Binding-site contacts:
Ligand atom O2G contacts residue MG1 of chain 1.R at 2.4 Å.
Ligand atom O3G contacts residue ASN171 of chain 1.D at 2.8 Å (h-bond).
Ligand atom N6 contacts residue THR69 of chain 1.D at 3.3 Å (h-bond).
Ligand atom PB contacts residue MG1 of chain 1.R at 3.6 Å.
Ligand atom O3A contacts residue GLY68 of chain 1.D at 3.4 Å.
Ligand atom O2A contacts residue MG1 of chain 1.R at 3.5 Å.
Ligand atom O3A contacts residue GLY70 of chain 1.D at 3.2 Å (h-bond).
Ligand atom O3A contacts residue THR69 of chain 1.D at 3.5 Å (h-bond).
Ligand atom S1G contacts residue PRO180 of chain 1.E at 3.6 Å.
Ligand atom PG contacts residue ARG155 of chain 1.E at 3.4 Å.
Ligand atom O3B contacts residue ARG229 of chain 1.D at 3.5 Å (salt-bridge).
Ligand atom C4 contacts residue LEU228 of chain 1.D at 3.5 Å (hydrophobic).
Ligand atom O3G contacts residue PRO67 of chain 1.D at 3.6 Å.
Ligand atom O2A contacts residue GLU159 of chain 1.E at 3.5 Å (salt-bridge).
Ligand atom O1B contacts residue GLY70 of chain 1.D at 3.1 Å (h-bond).
Ligand atom O1A contacts residue SER73 of chain 1.D at 2.8 Å (h-bond).
Ligand atom O2G contacts residue ARG155 of chain 1.E at 3.0 Å (salt-bridge).
Ligand atom N7 contacts residue GLY70 of chain 1.D at 3.2 Å (h-bond).
Ligand atom N7 contacts residue THR69 of chain 1.D at 3.2 Å.
Ligand atom O3G contacts residue LYS71 of chain 1.D at 2.6 Å (salt-bridge).
Ligand atom O1B contacts residue LYS71 of chain 1.D at 2.7 Å (salt-bridge).
Ligand atom O1A contacts residue ARG32 of chain 1.D at 3.6 Å (salt-bridge).
Ligand atom O2B contacts residue MG1 of chain 1.R at 2.3 Å.
Ligand atom O2A contacts residue ARG229 of chain 1.D at 2.5 Å (salt-bridge).
Ligand atom O3' contacts residue VAL28 of chain 1.D at 2.6 Å (h-bond).
Ligand atom S1G contacts residue ARG184 of chain 1.E at 3.0 Å (salt-bridge).
Ligand atom O2B contacts residue THR72 of chain 1.D at 3.1 Å.
Ligand atom O2G contacts residue ARG184 of chain 1.E at 3.6 Å (salt-bridge).
Ligand atom S1G contacts residue ARG155 of chain 1.E at 3.1 Å (salt-bridge).
Ligand atom O1A contacts residue GLY70 of chain 1.D at 3.6 Å.
Ligand atom O3B contacts residue GLY68 of chain 1.D at 2.9 Å (h-bond).
Ligand atom O3' contacts residue ARG32 of chain 1.D at 3.3 Å.
Ligand atom N1 contacts residue THR40 of chain 1.D at 3.6 Å.
Ligand atom O1A contacts residue THR72 of chain 1.D at 3.0 Å.
Ligand atom PG contacts residue MG1 of chain 1.R at 3.7 Å.
Ligand atom O1B contacts residue THR69 of chain 1.D at 3.2 Å (h-bond).
Ligand atom O2' contacts residue VAL28 of chain 1.D at 3.1 Å (h-bond).
Ligand atom PA contacts residue ARG229 of chain 1.D at 3.6 Å.
Ligand atom N3 contacts residue LEU228 of chain 1.D at 3.6 Å.
Ligand atom O2' contacts residue TYR31 of chain 1.D at 3.4 Å (h-bond).

Sequence of chain 1.D:
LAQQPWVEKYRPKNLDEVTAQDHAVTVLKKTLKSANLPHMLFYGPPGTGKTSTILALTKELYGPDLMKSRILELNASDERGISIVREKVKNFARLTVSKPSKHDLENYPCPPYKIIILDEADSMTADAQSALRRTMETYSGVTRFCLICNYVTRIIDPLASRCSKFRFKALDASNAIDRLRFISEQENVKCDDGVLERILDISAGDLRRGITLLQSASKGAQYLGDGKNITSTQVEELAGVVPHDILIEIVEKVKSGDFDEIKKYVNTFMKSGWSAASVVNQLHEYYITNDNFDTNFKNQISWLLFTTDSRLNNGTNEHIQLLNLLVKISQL

A small-molecule ligand and the protein it binds are described below.
Small molecule (SMILES): Nc1ncnc2c1ncn2[C@@H]1O[C@H](COP(=O)(O)OP(=O)(O)OP(O)(O)=S)[C@@H](O)[C@H]1O

Sequence of chain 1.E:
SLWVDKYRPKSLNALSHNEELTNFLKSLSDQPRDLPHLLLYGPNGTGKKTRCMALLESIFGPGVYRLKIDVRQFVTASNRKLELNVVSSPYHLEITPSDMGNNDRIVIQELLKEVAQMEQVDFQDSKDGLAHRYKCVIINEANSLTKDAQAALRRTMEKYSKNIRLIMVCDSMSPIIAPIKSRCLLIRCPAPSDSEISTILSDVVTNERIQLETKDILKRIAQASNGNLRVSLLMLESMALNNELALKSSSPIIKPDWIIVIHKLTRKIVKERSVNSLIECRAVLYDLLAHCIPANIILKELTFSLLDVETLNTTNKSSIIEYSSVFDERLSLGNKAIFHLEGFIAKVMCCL